Sequence of chain 1.B:
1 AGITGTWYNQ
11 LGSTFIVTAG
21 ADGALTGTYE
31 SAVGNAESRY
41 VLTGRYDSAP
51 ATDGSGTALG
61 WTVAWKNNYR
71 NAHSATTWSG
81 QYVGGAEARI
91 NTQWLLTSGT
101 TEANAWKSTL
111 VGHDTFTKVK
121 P

A protein and the small-molecule ligand that binds it are described below.
Small molecule (SMILES): O=c1[nH]ccc2oc(-c3cccc(C(F)(F)F)c3)cc12

Binding-site contacts:
Ligand atom C1 contacts residue TRP94 of chain 1.C at 3.3 Å (hydrophobic).
Ligand atom N contacts residue TRP94 of chain 1.C at 4.0 Å.
Ligand atom C2 contacts residue TYR29 of chain 1.C at 3.5 Å (hydrophobic).
Ligand atom C5 contacts residue TRP94 of chain 1.C at 3.8 Å (hydrophobic).
Ligand atom C13 contacts residue TRP65 of chain 1.C at 3.8 Å (hydrophobic).
Ligand atom C4 contacts residue THR76 of chain 1.C at 4.2 Å.
Ligand atom O2 contacts residue ASP114 of chain 1.C at 3.9 Å.
Ligand atom F1 contacts residue ALA72 of chain 1.C at 3.1 Å.
Ligand atom F1 contacts residue TRP65 of chain 1.C at 3.6 Å.
Ligand atom C1 contacts residue ASP114 of chain 1.C at 3.2 Å.
Ligand atom F1 contacts residue SER74 of chain 1.C at 2.6 Å.
Ligand atom C2 contacts residue TRP78 of chain 1.C at 3.9 Å (hydrophobic).
Ligand atom C10 contacts residue TRP65 of chain 1.C at 3.6 Å (hydrophobic).
Ligand atom C7 contacts residue TRP65 of chain 1.C at 3.2 Å (hydrophobic).
Ligand atom C9 contacts residue TRP65 of chain 1.C at 3.5 Å (hydrophobic).
Ligand atom N contacts residue TRP78 of chain 1.C at 3.7 Å.
Ligand atom C14 contacts residue SER74 of chain 1.C at 3.9 Å.
Ligand atom O1 contacts residue THR76 of chain 1.C at 3.9 Å.
Ligand atom C5 contacts residue THR76 of chain 1.C at 4.0 Å.
Ligand atom N contacts residue TYR29 of chain 1.C at 3.9 Å.
Ligand atom O2 contacts residue ASN9 of chain 1.C at 3.5 Å (h-bond).
Ligand atom O2 contacts residue SER13 of chain 1.C at 3.0 Å (h-bond).
Ligand atom C12 contacts residue TRP65 of chain 1.C at 4.2 Å (hydrophobic).
Ligand atom C2 contacts residue ASP114 of chain 1.C at 3.6 Å.
Ligand atom C3 contacts residue TRP65 of chain 1.C at 4.0 Å (hydrophobic).
Ligand atom F2 contacts residue TRP106 of chain 1.B at 3.8 Å.
Ligand atom C8 contacts residue TRP65 of chain 1.C at 3.5 Å (hydrophobic).
Ligand atom C4 contacts residue TRP65 of chain 1.C at 4.0 Å (hydrophobic).
Ligand atom C14 contacts residue ALA72 of chain 1.C at 3.7 Å (hydrophobic).
Ligand atom F2 contacts residue LEU96 of chain 1.C at 4.0 Å.
Ligand atom O2 contacts residue TYR29 of chain 1.C at 2.7 Å (h-bond).
Ligand atom C1 contacts residue TRP78 of chain 1.C at 3.9 Å (hydrophobic).
Ligand atom C9 contacts residue SER31 of chain 1.C at 4.0 Å.
Ligand atom O1 contacts residue LEU96 of chain 1.C at 4.2 Å.
Ligand atom O1 contacts residue TRP65 of chain 1.C at 3.5 Å.
Ligand atom F3 contacts residue ALA72 of chain 1.C at 3.2 Å.
Ligand atom C3 contacts residue TRP78 of chain 1.C at 4.2 Å (hydrophobic).
Ligand atom C11 contacts residue TRP65 of chain 1.C at 4.1 Å (hydrophobic).
Ligand atom C6 contacts residue TRP65 of chain 1.C at 3.6 Å (hydrophobic).
Ligand atom N contacts residue ASP114 of chain 1.C at 2.6 Å (salt-bridge).

Sequence of chain 1.C:
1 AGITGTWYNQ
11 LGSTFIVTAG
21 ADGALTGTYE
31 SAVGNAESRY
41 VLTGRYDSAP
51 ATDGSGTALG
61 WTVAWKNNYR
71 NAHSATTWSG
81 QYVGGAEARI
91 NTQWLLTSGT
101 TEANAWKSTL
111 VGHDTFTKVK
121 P